This protein binds this small molecule.
Small molecule (SMILES): C=CC(=O)NCCCNc1nc(N2CCCC2)nc2cc(OCCN)c(OC)cc12

Sequence of chain 1.A:
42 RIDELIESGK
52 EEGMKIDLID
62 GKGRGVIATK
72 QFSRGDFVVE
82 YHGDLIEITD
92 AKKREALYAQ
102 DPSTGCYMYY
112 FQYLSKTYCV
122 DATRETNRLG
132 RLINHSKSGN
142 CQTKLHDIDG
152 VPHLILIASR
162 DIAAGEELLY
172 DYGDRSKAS

Binding-site contacts:
Ligand atom OAT contacts residue TYR108 of chain 1.B at 3.5 Å.
Ligand atom NAX contacts residue TYR82 of chain 1.B at 3.6 Å.
Ligand atom OAQ contacts residue ARG132 of chain 1.B at 3.5 Å (salt-bridge).
Ligand atom C2 contacts residue TYR171 of chain 1.B at 3.5 Å (hydrophobic).
Ligand atom C1 contacts residue ASN135 of chain 1.B at 3.1 Å.
Ligand atom CAZ contacts residue THR144 of chain 1.B at 3.6 Å.
Ligand atom CAU contacts residue TYR108 of chain 1.B at 3.5 Å (hydrophobic).
Ligand atom NAE contacts residue GLU96 of chain 1.A at 2.9 Å (salt-bridge).
Ligand atom N3 contacts residue TYR82 of chain 1.B at 3.5 Å.
Ligand atom CBA contacts residue THR144 of chain 1.B at 3.5 Å.
Ligand atom CAB contacts residue GLU96 of chain 1.A at 3.7 Å.
Ligand atom CAV contacts residue CYS107 of chain 1.B at 3.3 Å (hydrophobic).
Ligand atom CAU contacts residue GLY106 of chain 1.B at 3.7 Å.
Ligand atom CAA contacts residue GLN101 of chain 1.A at 3.4 Å.
Ligand atom OAD contacts residue CYS107 of chain 1.A at 3.3 Å.
Ligand atom CAB contacts residue CYS107 of chain 1.A at 2.9 Å (hydrophobic).
Ligand atom CAC contacts residue CYS107 of chain 1.A at 3.4 Å (hydrophobic).
Ligand atom CAR contacts residue ARG132 of chain 1.B at 3.5 Å.
Ligand atom C2 contacts residue TYR82 of chain 1.B at 3.3 Å (hydrophobic).
Ligand atom CAH contacts residue MET109 of chain 1.B at 3.6 Å (hydrophobic).
Ligand atom C1 contacts residue LEU133 of chain 1.B at 3.5 Å (hydrophobic).
Ligand atom C4 contacts residue TYR171 of chain 1.B at 3.5 Å (hydrophobic).
Ligand atom CBA contacts residue LEU157 of chain 1.B at 3.6 Å (hydrophobic).
Ligand atom N2 contacts residue ASN135 of chain 1.B at 3.0 Å (h-bond).
Ligand atom CAA contacts residue CYS107 of chain 1.A at 1.8 Å (hydrophobic).
Ligand atom CAZ contacts residue LEU155 of chain 1.B at 3.4 Å (hydrophobic).
Ligand atom CAU contacts residue CYS107 of chain 1.B at 3.6 Å (hydrophobic).
Ligand atom CAP contacts residue ARG132 of chain 1.B at 3.7 Å.
Ligand atom C6 contacts residue TYR82 of chain 1.B at 3.3 Å (hydrophobic).
Ligand atom N1 contacts residue TYR82 of chain 1.B at 3.4 Å (h-bond).
Ligand atom CAG contacts residue GLU96 of chain 1.A at 3.7 Å.
Ligand atom CAH contacts residue CYS107 of chain 1.B at 3.6 Å (hydrophobic).
Ligand atom N3 contacts residue TYR171 of chain 1.B at 3.3 Å.
Ligand atom CAV contacts residue PRO103 of chain 1.A at 3.7 Å (hydrophobic).
Ligand atom NAI contacts residue CYS107 of chain 1.B at 2.8 Å (h-bond).
Ligand atom CAR contacts residue ILE134 of chain 1.B at 3.4 Å (hydrophobic).
Ligand atom NAI contacts residue TYR82 of chain 1.B at 3.6 Å.
Ligand atom CBB contacts residue TYR82 of chain 1.B at 3.6 Å (hydrophobic).
Ligand atom CAS contacts residue TYR108 of chain 1.B at 3.4 Å (hydrophobic).
Ligand atom CAO contacts residue ARG132 of chain 1.B at 3.5 Å.

Sequence of chain 1.B:
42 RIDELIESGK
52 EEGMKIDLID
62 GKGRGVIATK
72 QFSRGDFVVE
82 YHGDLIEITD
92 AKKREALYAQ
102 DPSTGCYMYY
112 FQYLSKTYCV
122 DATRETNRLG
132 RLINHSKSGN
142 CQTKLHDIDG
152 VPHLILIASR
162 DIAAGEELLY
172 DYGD